Sequence of chain 1.A:
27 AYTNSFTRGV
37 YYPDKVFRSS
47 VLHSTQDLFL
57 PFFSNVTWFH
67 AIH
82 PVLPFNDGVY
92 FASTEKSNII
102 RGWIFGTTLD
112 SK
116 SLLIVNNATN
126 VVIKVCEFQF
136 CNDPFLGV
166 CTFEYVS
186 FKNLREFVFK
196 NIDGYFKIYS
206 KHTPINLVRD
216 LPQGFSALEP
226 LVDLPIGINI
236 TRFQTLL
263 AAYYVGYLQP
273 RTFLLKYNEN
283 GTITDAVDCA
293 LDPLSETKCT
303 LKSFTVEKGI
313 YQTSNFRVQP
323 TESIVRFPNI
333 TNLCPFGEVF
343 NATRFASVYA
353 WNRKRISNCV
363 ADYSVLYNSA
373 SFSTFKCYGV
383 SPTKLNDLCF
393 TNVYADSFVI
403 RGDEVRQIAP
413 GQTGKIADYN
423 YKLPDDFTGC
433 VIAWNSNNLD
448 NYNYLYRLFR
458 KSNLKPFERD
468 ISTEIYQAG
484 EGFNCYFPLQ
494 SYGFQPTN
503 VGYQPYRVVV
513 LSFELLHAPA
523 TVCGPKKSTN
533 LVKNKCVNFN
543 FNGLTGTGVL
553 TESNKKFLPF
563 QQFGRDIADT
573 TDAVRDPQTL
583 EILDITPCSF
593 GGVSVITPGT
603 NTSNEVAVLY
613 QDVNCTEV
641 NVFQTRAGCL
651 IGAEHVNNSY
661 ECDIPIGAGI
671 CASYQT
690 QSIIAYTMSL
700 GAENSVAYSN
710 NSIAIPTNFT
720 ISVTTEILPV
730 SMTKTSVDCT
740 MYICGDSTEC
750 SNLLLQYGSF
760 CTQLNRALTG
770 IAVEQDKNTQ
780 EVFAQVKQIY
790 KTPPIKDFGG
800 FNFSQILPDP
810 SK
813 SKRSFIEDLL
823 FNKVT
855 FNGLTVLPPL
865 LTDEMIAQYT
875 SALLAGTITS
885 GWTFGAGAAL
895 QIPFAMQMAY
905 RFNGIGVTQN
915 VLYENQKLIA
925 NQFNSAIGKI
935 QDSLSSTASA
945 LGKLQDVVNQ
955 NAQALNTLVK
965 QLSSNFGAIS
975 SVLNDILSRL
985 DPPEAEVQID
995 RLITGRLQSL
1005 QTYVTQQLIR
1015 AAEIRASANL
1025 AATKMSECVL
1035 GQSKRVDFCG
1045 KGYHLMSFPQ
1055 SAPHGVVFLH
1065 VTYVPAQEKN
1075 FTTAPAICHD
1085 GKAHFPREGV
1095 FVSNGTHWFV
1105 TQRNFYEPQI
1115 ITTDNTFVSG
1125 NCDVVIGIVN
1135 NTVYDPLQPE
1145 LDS

A small-molecule ligand and the protein it binds are described below.
Small molecule (SMILES): CC(=O)N[C@@H]1[C@@H](O)[C@H](O)[C@@H](CO)O[C@H]1O

Binding-site contacts:
Ligand atom O5 contacts residue ASN343 of chain 1.A at 2.4 Å (h-bond).
Ligand atom C7 contacts residue ASN343 of chain 1.A at 3.6 Å.
Ligand atom C4 contacts residue ASN343 of chain 1.A at 4.2 Å.
Ligand atom O3 contacts residue VAL367 of chain 1.A at 4.4 Å.
Ligand atom C5 contacts residue ASN343 of chain 1.A at 3.7 Å.
Ligand atom C3 contacts residue SER373 of chain 1.A at 4.0 Å.
Ligand atom C1 contacts residue ASN343 of chain 1.A at 1.4 Å.
Ligand atom O3 contacts residue SER371 of chain 1.A at 4.2 Å.
Ligand atom C8 contacts residue LEU368 of chain 1.A at 3.7 Å (hydrophobic).
Ligand atom C8 contacts residue VAL367 of chain 1.A at 3.8 Å (hydrophobic).
Ligand atom C7 contacts residue VAL367 of chain 1.A at 3.9 Å (hydrophobic).
Ligand atom C2 contacts residue ASN343 of chain 1.A at 2.5 Å.
Ligand atom N2 contacts residue ASN343 of chain 1.A at 2.9 Å (h-bond).
Ligand atom O7 contacts residue VAL367 of chain 1.A at 3.8 Å.
Ligand atom C3 contacts residue ASN343 of chain 1.A at 3.8 Å.
Ligand atom O7 contacts residue ASN343 of chain 1.A at 4.0 Å.